Binding-site contacts:
Ligand atom C12 contacts residue TRP67 of chain 1.A at 4.1 Å (hydrophobic).
Ligand atom C02 contacts residue TRP67 of chain 1.A at 4.0 Å (hydrophobic).
Ligand atom B06 contacts residue ASP98 of chain 1.A at 3.6 Å.
Ligand atom O07 contacts residue ZN1 of chain 1.E at 2.4 Å.
Ligand atom C05 contacts residue ZN1 of chain 1.E at 4.0 Å.
Ligand atom C12 contacts residue GLN97 of chain 1.A at 3.8 Å.
Ligand atom C05 contacts residue ZN1 of chain 1.D at 4.0 Å.
Ligand atom C14 contacts residue LEU39 of chain 1.A at 3.9 Å (hydrophobic).
Ligand atom C04 contacts residue TRP67 of chain 1.A at 4.2 Å (hydrophobic).
Ligand atom O08 contacts residue CYS182 of chain 1.A at 3.9 Å.
Ligand atom O07 contacts residue HIS96 of chain 1.A at 3.0 Å (h-bond).
Ligand atom O09 contacts residue ZN1 of chain 1.D at 2.0 Å.
Ligand atom B06 contacts residue HIS96 of chain 1.A at 3.6 Å.
Ligand atom O07 contacts residue HIS163 of chain 1.A at 2.8 Å (h-bond).
Ligand atom O08 contacts residue HIS163 of chain 1.A at 3.6 Å (h-bond).
Ligand atom O08 contacts residue HIS96 of chain 1.A at 3.0 Å.
Ligand atom C04 contacts residue ASN194 of chain 1.A at 4.1 Å.
Ligand atom C01 contacts residue LEU39 of chain 1.A at 4.1 Å (hydrophobic).
Ligand atom O09 contacts residue HIS224 of chain 1.A at 3.2 Å (h-bond).
Ligand atom S10 contacts residue HIS96 of chain 1.A at 4.0 Å.
Ligand atom O08 contacts residue ZN1 of chain 1.D at 3.2 Å.
Ligand atom O07 contacts residue ASN194 of chain 1.A at 3.9 Å.
Ligand atom B06 contacts residue ZN1 of chain 1.D at 3.1 Å.
Ligand atom S10 contacts residue ASP98 of chain 1.A at 3.9 Å.
Ligand atom O08 contacts residue ZN1 of chain 1.E at 2.0 Å.
Ligand atom BR contacts residue LEU39 of chain 1.A at 3.8 Å.
Ligand atom B06 contacts residue ZN1 of chain 1.E at 2.6 Å.
Ligand atom C11 contacts residue TRP67 of chain 1.A at 3.8 Å (hydrophobic).
Ligand atom O09 contacts residue ZN1 of chain 1.E at 3.5 Å.
Ligand atom O09 contacts residue ASP98 of chain 1.A at 3.3 Å (salt-bridge).
Ligand atom O09 contacts residue HIS163 of chain 1.A at 3.6 Å.
Ligand atom C05 contacts residue ASP98 of chain 1.A at 3.8 Å.
Ligand atom O08 contacts residue ASP98 of chain 1.A at 2.5 Å (salt-bridge).
Ligand atom C03 contacts residue TRP67 of chain 1.A at 3.7 Å (hydrophobic).
Ligand atom BR contacts residue ASP40 of chain 1.A at 4.2 Å.
Ligand atom C13 contacts residue LEU39 of chain 1.A at 4.1 Å (hydrophobic).
Ligand atom O09 contacts residue CYS182 of chain 1.A at 3.7 Å.
Ligand atom C13 contacts residue GLN97 of chain 1.A at 3.9 Å.
Ligand atom B06 contacts residue HIS163 of chain 1.A at 3.5 Å.
Ligand atom O08 contacts residue HIS94 of chain 1.A at 3.2 Å (h-bond).

The small molecule below binds the protein below.
Small molecule (SMILES): O[B-](O)(O)c1cc2cc(CBr)ccc2s1

Sequence of chain 1.A:
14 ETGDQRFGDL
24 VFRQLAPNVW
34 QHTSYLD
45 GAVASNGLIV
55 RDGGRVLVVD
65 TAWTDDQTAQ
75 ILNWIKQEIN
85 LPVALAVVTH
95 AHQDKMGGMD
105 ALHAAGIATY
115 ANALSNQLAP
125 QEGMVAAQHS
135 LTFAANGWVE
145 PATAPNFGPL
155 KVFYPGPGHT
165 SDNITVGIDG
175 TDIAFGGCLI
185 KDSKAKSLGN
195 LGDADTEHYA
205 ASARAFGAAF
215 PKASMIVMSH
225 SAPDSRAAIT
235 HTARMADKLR